Binding-site contacts:
Ligand atom CD contacts residue LYS31 of chain 1.A at 3.2 Å.
Ligand atom NE2 contacts residue LYS31 of chain 1.A at 3.0 Å (salt-bridge).
Ligand atom CA contacts residue SER32 of chain 1.A at 4.2 Å.
Ligand atom CG contacts residue LYS31 of chain 1.A at 3.5 Å.
Ligand atom CG contacts residue PRO30 of chain 1.A at 4.0 Å (hydrophobic).
Ligand atom NE2 contacts residue PRO30 of chain 1.A at 3.9 Å.
Ligand atom CB contacts residue SER32 of chain 1.A at 4.1 Å.
Ligand atom CD contacts residue PRO30 of chain 1.A at 4.3 Å (hydrophobic).
Ligand atom CA contacts residue LYS31 of chain 1.A at 4.1 Å.
Ligand atom OXT contacts residue SER32 of chain 1.A at 3.4 Å (h-bond).
Ligand atom OE1 contacts residue LYS31 of chain 1.A at 3.0 Å.
Ligand atom O contacts residue SER32 of chain 1.A at 3.1 Å.
Ligand atom NE2 contacts residue ILE29 of chain 1.A at 3.7 Å.
Ligand atom CB contacts residue LYS31 of chain 1.A at 3.4 Å.
Ligand atom CB contacts residue PRO30 of chain 1.A at 4.2 Å (hydrophobic).
Ligand atom C contacts residue SER32 of chain 1.A at 3.4 Å.
Ligand atom CA contacts residue PRO30 of chain 1.A at 4.0 Å (hydrophobic).
Ligand atom NE2 contacts residue ALA24 of chain 1.A at 3.6 Å.

Sequence of chain 1.A:
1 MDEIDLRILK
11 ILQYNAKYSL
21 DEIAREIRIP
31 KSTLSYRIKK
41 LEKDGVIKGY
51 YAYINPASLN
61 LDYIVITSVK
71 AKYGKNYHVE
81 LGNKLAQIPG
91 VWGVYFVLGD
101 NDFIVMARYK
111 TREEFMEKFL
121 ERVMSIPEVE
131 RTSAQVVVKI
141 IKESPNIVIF

A protein and the small-molecule ligand that binds it are described below.
Small molecule (SMILES): NC(=O)CC[C@H](N)C(=O)O